Binding-site contacts:
Ligand atom PG contacts residue MG1 of chain 24.F at 3.5 Å.
Ligand atom O1B contacts residue MG1 of chain 24.F at 2.4 Å.
Ligand atom O2G contacts residue ASN99 of chain 24.B at 2.9 Å (h-bond).
Ligand atom O1B contacts residue GLY10 of chain 24.B at 3.7 Å.
Ligand atom N2 contacts residue ASN204 of chain 24.B at 2.6 Å (h-bond).
Ligand atom O1G contacts residue THR143 of chain 24.B at 3.4 Å.
Ligand atom C2 contacts residue TYR222 of chain 24.B at 3.5 Å (hydrophobic).
Ligand atom O2A contacts residue GLN11 of chain 24.B at 3.5 Å (h-bond).
Ligand atom N1 contacts residue TYR222 of chain 24.B at 3.2 Å.
Ligand atom PG contacts residue GLY142 of chain 24.B at 3.9 Å.
Ligand atom O3B contacts residue THR143 of chain 24.B at 3.1 Å (h-bond).
Ligand atom O6 contacts residue ASN226 of chain 24.B at 3.1 Å (h-bond).
Ligand atom O4' contacts residue SER138 of chain 24.B at 3.3 Å (h-bond).
Ligand atom O3G contacts residue MG1 of chain 24.F at 2.5 Å.
Ligand atom O2B contacts residue GLY144 of chain 24.B at 2.7 Å (h-bond).
Ligand atom C6 contacts residue GLN15 of chain 24.B at 3.6 Å.
Ligand atom N2 contacts residue ASN226 of chain 24.B at 2.9 Å (h-bond).
Ligand atom O3B contacts residue GLY142 of chain 24.B at 3.5 Å (h-bond).
Ligand atom O2B contacts residue GLY10 of chain 24.B at 3.2 Å.
Ligand atom PB contacts residue MG1 of chain 24.F at 3.7 Å.
Ligand atom O2A contacts residue CYS12 of chain 24.B at 3.3 Å (h-bond).
Ligand atom C2 contacts residue ASN204 of chain 24.B at 3.4 Å.
Ligand atom PB contacts residue THR143 of chain 24.B at 3.3 Å.
Ligand atom C6 contacts residue TYR222 of chain 24.B at 3.7 Å (hydrophobic).
Ligand atom O6 contacts residue TYR222 of chain 24.B at 3.8 Å.
Ligand atom O2G contacts residue GLY142 of chain 24.B at 3.0 Å (h-bond).
Ligand atom C4' contacts residue SER138 of chain 24.B at 3.2 Å.
Ligand atom O6 contacts residue GLN15 of chain 24.B at 2.5 Å (h-bond).
Ligand atom N1 contacts residue ASN226 of chain 24.B at 2.7 Å (h-bond).
Ligand atom O3B contacts residue MG1 of chain 24.F at 3.8 Å.
Ligand atom N3 contacts residue ASN204 of chain 24.B at 3.0 Å (h-bond).
Ligand atom O1A contacts residue GLN11 of chain 24.B at 3.1 Å.
Ligand atom O2B contacts residue THR143 of chain 24.B at 2.7 Å (h-bond).
Ligand atom O1G contacts residue ALA97 of chain 24.B at 3.0 Å (h-bond).
Ligand atom O3' contacts residue GLU181 of chain 24.B at 3.3 Å (salt-bridge).
Ligand atom C2 contacts residue ASN226 of chain 24.B at 3.6 Å.
Ligand atom C6 contacts residue ASN226 of chain 24.B at 3.3 Å.
Ligand atom N3 contacts residue VAL169 of chain 24.B at 3.8 Å.
Ligand atom PB contacts residue GLY10 of chain 24.B at 3.9 Å.
Ligand atom O1B contacts residue GLN11 of chain 24.B at 3.2 Å (h-bond).

This small molecule binds to this protein.
Small molecule (SMILES): Nc1nc2c(ncn2[C@@H]2O[C@H](CO[P](=O)(O)C[P](=O)(O)OP(=O)(O)O)[C@@H](O)[C@H]2O)c(=O)[nH]1

Sequence of chain 24.B:
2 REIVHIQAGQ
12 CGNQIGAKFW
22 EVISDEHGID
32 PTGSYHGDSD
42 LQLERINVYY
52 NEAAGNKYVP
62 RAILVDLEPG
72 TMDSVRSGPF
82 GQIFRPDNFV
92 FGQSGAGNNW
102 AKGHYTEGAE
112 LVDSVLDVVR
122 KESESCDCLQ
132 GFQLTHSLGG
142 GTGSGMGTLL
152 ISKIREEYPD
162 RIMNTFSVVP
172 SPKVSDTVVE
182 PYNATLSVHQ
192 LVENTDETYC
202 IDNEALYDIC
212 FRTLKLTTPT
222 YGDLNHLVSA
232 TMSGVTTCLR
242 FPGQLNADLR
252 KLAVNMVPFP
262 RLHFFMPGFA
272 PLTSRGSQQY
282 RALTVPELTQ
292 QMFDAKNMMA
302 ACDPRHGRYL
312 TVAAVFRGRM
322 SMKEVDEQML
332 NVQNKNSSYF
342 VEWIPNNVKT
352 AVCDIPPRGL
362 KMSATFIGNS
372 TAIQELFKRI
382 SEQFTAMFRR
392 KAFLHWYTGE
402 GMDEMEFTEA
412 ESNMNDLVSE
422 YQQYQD